Sequence of chain 1.H:
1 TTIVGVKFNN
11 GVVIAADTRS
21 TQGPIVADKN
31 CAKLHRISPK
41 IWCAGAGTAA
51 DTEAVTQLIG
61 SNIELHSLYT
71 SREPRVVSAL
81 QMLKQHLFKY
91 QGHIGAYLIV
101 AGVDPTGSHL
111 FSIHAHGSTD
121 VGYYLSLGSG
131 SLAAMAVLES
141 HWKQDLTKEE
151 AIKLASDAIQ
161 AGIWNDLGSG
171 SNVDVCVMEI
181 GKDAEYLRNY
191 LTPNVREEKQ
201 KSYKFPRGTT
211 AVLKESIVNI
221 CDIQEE

Sequence of chain 1.N:
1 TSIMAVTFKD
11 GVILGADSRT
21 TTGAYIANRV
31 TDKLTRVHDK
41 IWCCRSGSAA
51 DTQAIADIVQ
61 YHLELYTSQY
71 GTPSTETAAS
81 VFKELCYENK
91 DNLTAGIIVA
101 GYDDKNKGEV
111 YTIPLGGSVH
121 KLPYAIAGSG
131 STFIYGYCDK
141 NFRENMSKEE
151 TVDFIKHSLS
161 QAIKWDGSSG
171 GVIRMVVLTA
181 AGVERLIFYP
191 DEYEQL

This protein binds this small molecule.
Small molecule (SMILES): CC(C)C[C@H](NC(=O)[C@H](Cc1ccccc1)NC(=O)c1cnccn1)B(O)O

Binding-site contacts:
Ligand atom N1 contacts residue SER118 of chain 1.H at 3.7 Å.
Ligand atom N4 contacts residue THR21 of chain 1.N at 3.9 Å.
Ligand atom C10 contacts residue THR21 of chain 1.N at 3.9 Å.
Ligand atom N9 contacts residue THR21 of chain 1.N at 3.2 Å (h-bond).
Ligand atom C3 contacts residue THR21 of chain 1.N at 3.1 Å.
Ligand atom C11 contacts residue THR21 of chain 1.N at 3.6 Å.
Ligand atom C10 contacts residue GLY47 of chain 1.N at 3.5 Å.
Ligand atom C3 contacts residue THR22 of chain 1.N at 3.5 Å.
Ligand atom O8 contacts residue SER48 of chain 1.N at 3.8 Å.
Ligand atom C24 contacts residue THR52 of chain 1.N at 3.8 Å.
Ligand atom C17 contacts residue THR21 of chain 1.N at 3.8 Å.
Ligand atom N20 contacts residue GLY47 of chain 1.N at 2.8 Å (h-bond).
Ligand atom C3 contacts residue THR20 of chain 1.N at 3.8 Å.
Ligand atom O19 contacts residue THR21 of chain 1.N at 3.0 Å (h-bond).
Ligand atom O27 contacts residue THR1 of chain 1.N at 2.3 Å (h-bond).
Ligand atom O28 contacts residue SER46 of chain 1.N at 3.9 Å.
Ligand atom C21 contacts residue GLY47 of chain 1.N at 3.7 Å.
Ligand atom C5 contacts residue HIS114 of chain 1.H at 3.6 Å.
Ligand atom C18 contacts residue GLY47 of chain 1.N at 3.6 Å.
Ligand atom C13 contacts residue GLY47 of chain 1.N at 3.6 Å.
Ligand atom C24 contacts residue ARG45 of chain 1.N at 3.5 Å.
Ligand atom C22 contacts residue GLY47 of chain 1.N at 3.7 Å.
Ligand atom B26 contacts residue THR1 of chain 1.N at 1.4 Å.
Ligand atom N20 contacts residue THR1 of chain 1.N at 3.8 Å.
Ligand atom C23 contacts residue GLY47 of chain 1.N at 3.6 Å.
Ligand atom N1 contacts residue ALA49 of chain 1.N at 4.0 Å.
Ligand atom C5 contacts residue THR22 of chain 1.N at 3.7 Å.
Ligand atom N4 contacts residue THR22 of chain 1.N at 2.7 Å (h-bond).
Ligand atom O28 contacts residue GLY47 of chain 1.N at 3.1 Å (h-bond).
Ligand atom C22 contacts residue LYS33 of chain 1.N at 3.9 Å.
Ligand atom O28 contacts residue THR1 of chain 1.N at 2.4 Å (h-bond).
Ligand atom O8 contacts residue ALA49 of chain 1.N at 2.9 Å (h-bond).
Ligand atom C21 contacts residue THR1 of chain 1.N at 2.5 Å.
Ligand atom C6 contacts residue HIS114 of chain 1.H at 4.0 Å.
Ligand atom C25 contacts residue THR20 of chain 1.N at 3.5 Å.
Ligand atom B26 contacts residue LYS33 of chain 1.N at 3.9 Å.
Ligand atom C6 contacts residue SER118 of chain 1.H at 3.2 Å.
Ligand atom C22 contacts residue THR1 of chain 1.N at 2.9 Å.
Ligand atom O19 contacts residue THR20 of chain 1.N at 3.6 Å.
Ligand atom C21 contacts residue LYS33 of chain 1.N at 3.9 Å.